Binding-site contacts:
Ligand atom C6 contacts residue SER37 of chain 1.J at 3.9 Å.
Ligand atom C3 contacts residue SER37 of chain 1.J at 3.7 Å.
Ligand atom C2 contacts residue ILE2 of chain 1.J at 3.8 Å (hydrophobic).
Ligand atom O10 contacts residue ILE2 of chain 1.J at 4.5 Å.
Ligand atom C2 contacts residue PRO1 of chain 1.J at 1.8 Å (hydrophobic).
Ligand atom O10 contacts residue SER37 of chain 1.J at 3.3 Å (h-bond).
Ligand atom F1 contacts residue PRO1 of chain 1.J at 2.8 Å.
Ligand atom C5 contacts residue SER37 of chain 1.J at 3.3 Å.
Ligand atom C5 contacts residue PRO1 of chain 1.J at 3.6 Å (hydrophobic).
Ligand atom O10 contacts residue PRO1 of chain 1.J at 4.0 Å.
Ligand atom C3 contacts residue PRO1 of chain 1.J at 1.3 Å (hydrophobic).
Ligand atom O10 contacts residue ARG39 of chain 1.J at 4.4 Å.
Ligand atom C3 contacts residue ILE2 of chain 1.J at 3.8 Å (hydrophobic).
Ligand atom O8 contacts residue SER37 of chain 1.J at 4.4 Å.
Ligand atom C4 contacts residue PRO1 of chain 1.J at 2.4 Å (hydrophobic).
Ligand atom C4 contacts residue SER37 of chain 1.J at 3.5 Å.
Ligand atom O7 contacts residue SER37 of chain 1.J at 3.8 Å.

The protein below binds the small molecule below.
Small molecule (SMILES): O=C(O)C(=O)CCCF

Sequence of chain 1.J:
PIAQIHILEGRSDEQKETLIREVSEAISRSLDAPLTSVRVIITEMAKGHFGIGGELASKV